This small molecule binds to this protein.
Small molecule (SMILES): CC(=O)N[C@@H]1[C@@H](O)[C@H](O)[C@@H](CO)O[C@H]1O

Sequence of chain 1.C:
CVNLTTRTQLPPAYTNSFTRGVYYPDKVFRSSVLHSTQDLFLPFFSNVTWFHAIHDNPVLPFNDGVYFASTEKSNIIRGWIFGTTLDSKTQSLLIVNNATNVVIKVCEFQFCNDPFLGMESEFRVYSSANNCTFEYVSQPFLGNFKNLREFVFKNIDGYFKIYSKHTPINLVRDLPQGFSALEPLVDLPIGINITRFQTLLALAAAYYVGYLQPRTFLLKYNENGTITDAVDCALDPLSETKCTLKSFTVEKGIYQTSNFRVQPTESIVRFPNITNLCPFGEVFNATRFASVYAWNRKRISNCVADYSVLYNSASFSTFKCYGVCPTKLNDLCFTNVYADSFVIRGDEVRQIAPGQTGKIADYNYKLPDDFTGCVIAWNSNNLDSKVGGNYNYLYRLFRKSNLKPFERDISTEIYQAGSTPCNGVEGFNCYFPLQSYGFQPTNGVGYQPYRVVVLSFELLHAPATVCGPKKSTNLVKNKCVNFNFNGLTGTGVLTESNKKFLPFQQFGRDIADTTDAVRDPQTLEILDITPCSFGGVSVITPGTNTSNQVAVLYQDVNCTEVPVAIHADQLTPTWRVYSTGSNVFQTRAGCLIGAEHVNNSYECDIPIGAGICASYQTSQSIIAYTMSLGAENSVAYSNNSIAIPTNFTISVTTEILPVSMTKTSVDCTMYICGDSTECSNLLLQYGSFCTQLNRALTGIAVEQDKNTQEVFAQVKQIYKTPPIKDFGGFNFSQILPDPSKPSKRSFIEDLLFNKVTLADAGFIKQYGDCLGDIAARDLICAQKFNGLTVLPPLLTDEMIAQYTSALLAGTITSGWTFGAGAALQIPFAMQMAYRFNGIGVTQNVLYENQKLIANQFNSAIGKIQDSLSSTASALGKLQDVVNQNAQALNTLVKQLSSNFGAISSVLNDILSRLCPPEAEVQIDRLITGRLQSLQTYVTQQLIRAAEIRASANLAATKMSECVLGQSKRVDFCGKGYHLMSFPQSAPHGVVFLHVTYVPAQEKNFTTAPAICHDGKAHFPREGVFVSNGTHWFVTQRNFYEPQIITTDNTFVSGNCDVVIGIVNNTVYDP

Binding-site contacts:
Ligand atom C5 contacts residue LYS549 of chain 1.C at 4.0 Å.
Ligand atom O7 contacts residue ASN273 of chain 1.A at 4.5 Å.
Ligand atom C8 contacts residue GLU272 of chain 1.A at 3.5 Å.
Ligand atom C2 contacts residue ASN273 of chain 1.A at 2.5 Å.
Ligand atom C3 contacts residue ASN273 of chain 1.A at 3.8 Å.
Ligand atom C1 contacts residue ASN273 of chain 1.A at 1.4 Å.
Ligand atom C7 contacts residue GLU272 of chain 1.A at 4.2 Å.
Ligand atom N2 contacts residue ASN273 of chain 1.A at 2.8 Å (h-bond).
Ligand atom C7 contacts residue ASN273 of chain 1.A at 3.9 Å.
Ligand atom C4 contacts residue ASN273 of chain 1.A at 4.2 Å.
Ligand atom C5 contacts residue ASN273 of chain 1.A at 3.7 Å.
Ligand atom N2 contacts residue GLU272 of chain 1.A at 3.8 Å.
Ligand atom O6 contacts residue LYS549 of chain 1.C at 4.1 Å.
Ligand atom O5 contacts residue ASN273 of chain 1.A at 2.4 Å (h-bond).
Ligand atom C1 contacts residue LYS549 of chain 1.C at 3.8 Å.
Ligand atom C8 contacts residue ASN271 of chain 1.A at 4.1 Å.
Ligand atom C6 contacts residue LYS549 of chain 1.C at 4.0 Å.
Ligand atom O5 contacts residue LYS549 of chain 1.C at 3.2 Å (salt-bridge).

Sequence of chain 1.A:
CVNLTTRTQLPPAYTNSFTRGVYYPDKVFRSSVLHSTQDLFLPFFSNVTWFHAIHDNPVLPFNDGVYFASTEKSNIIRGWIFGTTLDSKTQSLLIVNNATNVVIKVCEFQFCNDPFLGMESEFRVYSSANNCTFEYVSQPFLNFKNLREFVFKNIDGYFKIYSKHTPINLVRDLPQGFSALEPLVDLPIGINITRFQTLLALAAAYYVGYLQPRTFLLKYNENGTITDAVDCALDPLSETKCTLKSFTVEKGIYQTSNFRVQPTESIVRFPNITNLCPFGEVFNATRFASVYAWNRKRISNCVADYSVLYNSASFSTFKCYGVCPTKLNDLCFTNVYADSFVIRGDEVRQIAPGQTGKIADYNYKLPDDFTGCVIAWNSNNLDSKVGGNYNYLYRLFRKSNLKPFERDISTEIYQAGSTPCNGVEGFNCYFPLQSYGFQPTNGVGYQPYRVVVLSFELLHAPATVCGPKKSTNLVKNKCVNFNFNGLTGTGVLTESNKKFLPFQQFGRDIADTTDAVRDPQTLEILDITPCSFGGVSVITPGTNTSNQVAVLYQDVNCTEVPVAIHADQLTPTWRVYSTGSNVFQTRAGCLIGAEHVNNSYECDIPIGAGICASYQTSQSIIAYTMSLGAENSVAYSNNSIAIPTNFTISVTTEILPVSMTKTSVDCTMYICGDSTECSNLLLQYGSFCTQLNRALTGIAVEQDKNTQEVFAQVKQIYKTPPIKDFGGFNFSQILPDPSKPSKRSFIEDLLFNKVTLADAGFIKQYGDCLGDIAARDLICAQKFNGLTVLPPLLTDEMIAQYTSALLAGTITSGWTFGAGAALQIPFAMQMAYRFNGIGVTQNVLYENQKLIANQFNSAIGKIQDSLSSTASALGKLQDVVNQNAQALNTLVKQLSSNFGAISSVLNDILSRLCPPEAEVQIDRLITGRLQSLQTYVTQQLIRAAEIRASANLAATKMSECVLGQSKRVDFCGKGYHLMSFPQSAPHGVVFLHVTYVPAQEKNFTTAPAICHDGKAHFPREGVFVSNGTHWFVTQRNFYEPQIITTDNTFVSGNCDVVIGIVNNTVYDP